A protein and the small-molecule ligand that binds it are described below.
Small molecule (SMILES): NC1=N/C(=C2/CCNC(=O)c3[nH]ccc32)C(=O)N1

Sequence of chain 2.A:
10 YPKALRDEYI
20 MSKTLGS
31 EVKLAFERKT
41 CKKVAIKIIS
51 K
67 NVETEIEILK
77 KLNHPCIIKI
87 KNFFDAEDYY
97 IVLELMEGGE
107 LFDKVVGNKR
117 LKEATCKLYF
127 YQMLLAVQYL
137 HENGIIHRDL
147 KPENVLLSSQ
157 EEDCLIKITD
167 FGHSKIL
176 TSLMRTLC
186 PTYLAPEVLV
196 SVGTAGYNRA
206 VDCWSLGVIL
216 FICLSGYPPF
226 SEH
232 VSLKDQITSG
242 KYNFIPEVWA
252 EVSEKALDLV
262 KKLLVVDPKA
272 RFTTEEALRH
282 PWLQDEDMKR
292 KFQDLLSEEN

Binding-site contacts:
Ligand atom C10 contacts residue THR165 of chain 2.A at 3.5 Å.
Ligand atom N1 contacts residue LEU24 of chain 2.A at 3.7 Å.
Ligand atom N5 contacts residue GLU106 of chain 2.A at 2.9 Å (salt-bridge).
Ligand atom O2 contacts residue THR165 of chain 2.A at 3.7 Å.
Ligand atom C6 contacts residue LEU99 of chain 2.A at 3.8 Å (hydrophobic).
Ligand atom O2 contacts residue LEU99 of chain 2.A at 3.5 Å.
Ligand atom C7 contacts residue LEU99 of chain 2.A at 3.6 Å (hydrophobic).
Ligand atom C5 contacts residue ALA45 of chain 2.A at 3.9 Å (hydrophobic).
Ligand atom C7 contacts residue VAL32 of chain 2.A at 4.0 Å (hydrophobic).
Ligand atom C2 contacts residue GLU106 of chain 2.A at 3.7 Å.
Ligand atom C4 contacts residue LEU152 of chain 2.A at 3.5 Å (hydrophobic).
Ligand atom O1 contacts residue MET102 of chain 2.A at 2.8 Å (h-bond).
Ligand atom N5 contacts residue ASN150 of chain 2.A at 2.8 Å (h-bond).
Ligand atom N2 contacts residue ALA45 of chain 2.A at 3.7 Å.
Ligand atom N2 contacts residue GLU100 of chain 2.A at 3.1 Å (salt-bridge).
Ligand atom C3 contacts residue VAL32 of chain 2.A at 3.6 Å (hydrophobic).
Ligand atom N5 contacts residue THR165 of chain 2.A at 3.8 Å.
Ligand atom C6 contacts residue GLU100 of chain 2.A at 3.8 Å.
Ligand atom N4 contacts residue GLU106 of chain 2.A at 2.8 Å (salt-bridge).
Ligand atom C1 contacts residue LEU24 of chain 2.A at 3.7 Å (hydrophobic).
Ligand atom C5 contacts residue MET102 of chain 2.A at 3.7 Å (hydrophobic).
Ligand atom C8 contacts residue VAL32 of chain 2.A at 3.8 Å (hydrophobic).
Ligand atom N5 contacts residue GLU149 of chain 2.A at 2.8 Å (salt-bridge).
Ligand atom C5 contacts residue GLU100 of chain 2.A at 4.0 Å.
Ligand atom O1 contacts residue ALA45 of chain 2.A at 3.9 Å.
Ligand atom O1 contacts residue GLU100 of chain 2.A at 3.9 Å.
Ligand atom O1 contacts residue LEU101 of chain 2.A at 3.6 Å.
Ligand atom C11 contacts residue GLU106 of chain 2.A at 3.3 Å.
Ligand atom O1 contacts residue LEU24 of chain 2.A at 4.0 Å.
Ligand atom N4 contacts residue LEU152 of chain 2.A at 3.9 Å.
Ligand atom C11 contacts residue THR165 of chain 2.A at 3.4 Å.
Ligand atom C11 contacts residue GLU149 of chain 2.A at 3.8 Å.
Ligand atom C5 contacts residue LEU152 of chain 2.A at 3.9 Å (hydrophobic).
Ligand atom N1 contacts residue LEU152 of chain 2.A at 3.7 Å.
Ligand atom N3 contacts residue LYS47 of chain 2.A at 3.4 Å (salt-bridge).
Ligand atom C3 contacts residue LEU152 of chain 2.A at 3.8 Å (hydrophobic).
Ligand atom N2 contacts residue MET102 of chain 2.A at 4.0 Å.
Ligand atom C11 contacts residue ASN150 of chain 2.A at 3.9 Å.
Ligand atom N3 contacts residue THR165 of chain 2.A at 3.0 Å (h-bond).
Ligand atom C2 contacts residue VAL32 of chain 2.A at 3.6 Å (hydrophobic).